Sequence of chain 1.B:
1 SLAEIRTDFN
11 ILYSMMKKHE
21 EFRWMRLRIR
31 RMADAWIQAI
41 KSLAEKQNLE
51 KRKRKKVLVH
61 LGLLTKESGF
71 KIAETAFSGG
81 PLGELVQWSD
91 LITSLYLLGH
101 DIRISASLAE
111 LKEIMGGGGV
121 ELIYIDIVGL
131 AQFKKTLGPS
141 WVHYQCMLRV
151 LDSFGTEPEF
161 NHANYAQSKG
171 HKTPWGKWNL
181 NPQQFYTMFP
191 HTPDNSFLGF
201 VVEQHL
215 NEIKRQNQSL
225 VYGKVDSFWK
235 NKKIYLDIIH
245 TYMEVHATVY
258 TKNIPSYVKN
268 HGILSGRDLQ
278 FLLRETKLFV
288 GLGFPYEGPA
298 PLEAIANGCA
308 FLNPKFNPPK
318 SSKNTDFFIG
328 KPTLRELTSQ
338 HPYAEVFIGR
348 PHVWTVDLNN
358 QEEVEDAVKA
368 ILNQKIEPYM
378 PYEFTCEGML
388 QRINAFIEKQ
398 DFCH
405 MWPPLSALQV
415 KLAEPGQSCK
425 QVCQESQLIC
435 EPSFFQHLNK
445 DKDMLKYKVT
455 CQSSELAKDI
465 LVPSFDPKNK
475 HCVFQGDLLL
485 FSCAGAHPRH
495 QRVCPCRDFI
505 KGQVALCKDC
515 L

Binding-site contacts:
Ligand atom O7 contacts residue PHE70 of chain 1.B at 3.8 Å.
Ligand atom O3 contacts residue SER153 of chain 1.B at 3.0 Å (h-bond).
Ligand atom O6 contacts residue PRO329 of chain 1.B at 4.1 Å.
Ligand atom C6 contacts residue LYS328 of chain 1.B at 3.6 Å.
Ligand atom O5 contacts residue GLU84 of chain 1.B at 3.9 Å.
Ligand atom O5 contacts residue LYS328 of chain 1.B at 2.8 Å (salt-bridge).
Ligand atom C6 contacts residue ASP152 of chain 1.B at 4.0 Å.
Ligand atom C2 contacts residue SER153 of chain 1.B at 3.8 Å.
Ligand atom C8 contacts residue GLU84 of chain 1.B at 3.6 Å.
Ligand atom O3 contacts residue LYS328 of chain 1.B at 2.8 Å (salt-bridge).
Ligand atom O4 contacts residue ILE127 of chain 1.B at 3.6 Å.
Ligand atom C5 contacts residue TRP175 of chain 1.B at 3.8 Å (hydrophobic).
Ligand atom O6 contacts residue ASP152 of chain 1.B at 3.8 Å.
Ligand atom C4 contacts residue ASP152 of chain 1.B at 3.3 Å.
Ligand atom C7 contacts residue GLU84 of chain 1.B at 3.8 Å.
Ligand atom O7 contacts residue TRP175 of chain 1.B at 4.0 Å.
Ligand atom O3 contacts residue ASP152 of chain 1.B at 3.7 Å.
Ligand atom C2 contacts residue GLU84 of chain 1.B at 3.9 Å.
Ligand atom O6 contacts residue GLU84 of chain 1.B at 2.7 Å (salt-bridge).
Ligand atom O6 contacts residue LYS328 of chain 1.B at 3.1 Å (salt-bridge).
Ligand atom O6 contacts residue PHE154 of chain 1.B at 3.8 Å.
Ligand atom O4 contacts residue PHE324 of chain 1.B at 3.5 Å.
Ligand atom C8 contacts residue ILE72 of chain 1.B at 3.9 Å (hydrophobic).
Ligand atom C5 contacts residue LYS328 of chain 1.B at 3.8 Å.
Ligand atom O6 contacts residue PRO81 of chain 1.B at 3.5 Å.
Ligand atom C8 contacts residue PHE70 of chain 1.B at 4.0 Å (hydrophobic).
Ligand atom O3 contacts residue PHE324 of chain 1.B at 3.6 Å.
Ligand atom O5 contacts residue TRP175 of chain 1.B at 4.0 Å.
Ligand atom C4 contacts residue SER153 of chain 1.B at 4.0 Å.
Ligand atom O2 contacts residue LYS328 of chain 1.B at 3.7 Å.
Ligand atom O3 contacts residue LEU151 of chain 1.B at 3.9 Å.
Ligand atom C3 contacts residue SER153 of chain 1.B at 3.9 Å.
Ligand atom C2 contacts residue LYS328 of chain 1.B at 4.1 Å.
Ligand atom C6 contacts residue TRP175 of chain 1.B at 3.6 Å (hydrophobic).
Ligand atom C6 contacts residue PRO81 of chain 1.B at 3.6 Å (hydrophobic).
Ligand atom C6 contacts residue GLU84 of chain 1.B at 3.7 Å.
Ligand atom O4 contacts residue ASP152 of chain 1.B at 2.6 Å (salt-bridge).
Ligand atom C3 contacts residue LYS328 of chain 1.B at 4.0 Å.
Ligand atom C1 contacts residue LYS328 of chain 1.B at 3.8 Å.
Ligand atom N2 contacts residue GLU84 of chain 1.B at 3.0 Å (salt-bridge).

The protein below binds the small molecule below.
Small molecule (SMILES): CC(=O)N[C@H]1[C@H](O[C@H]2[C@@H](O)[C@H](O)[C@@H](CO)O[C@@H]2O)O[C@H](CO)[C@@H](O)[C@@H]1O